The small molecule below binds the protein below.
Small molecule (SMILES): CC(=O)N[C@H]1[C@H](O[C@H]2[C@H](O)[C@@H](NC(C)=O)CO[C@@H]2CO)O[C@H](CO)[C@@H](O)[C@@H]1O

Sequence of chain 1.A:
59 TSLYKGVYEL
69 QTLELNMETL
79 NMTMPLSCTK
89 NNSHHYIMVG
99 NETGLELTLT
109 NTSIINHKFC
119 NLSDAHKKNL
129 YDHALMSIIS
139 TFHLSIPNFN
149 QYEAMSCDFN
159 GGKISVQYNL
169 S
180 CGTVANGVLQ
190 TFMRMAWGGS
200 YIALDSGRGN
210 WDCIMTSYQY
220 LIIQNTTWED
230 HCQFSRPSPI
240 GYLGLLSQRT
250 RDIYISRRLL

Binding-site contacts:
Ligand atom O7 contacts residue ASN99 of chain 1.A at 3.4 Å (h-bond).
Ligand atom O7 contacts residue GLU100 of chain 1.A at 3.2 Å (salt-bridge).
Ligand atom C7 contacts residue ASN99 of chain 1.A at 3.3 Å.
Ligand atom N2 contacts residue ASN99 of chain 1.A at 2.8 Å (h-bond).
Ligand atom C1 contacts residue ASN99 of chain 1.A at 1.4 Å.
Ligand atom C4 contacts residue ASN99 of chain 1.A at 4.3 Å.
Ligand atom O5 contacts residue ASN99 of chain 1.A at 2.5 Å (h-bond).
Ligand atom C7 contacts residue GLU100 of chain 1.A at 4.2 Å.
Ligand atom C2 contacts residue ASN99 of chain 1.A at 2.4 Å.
Ligand atom C5 contacts residue ASN99 of chain 1.A at 3.7 Å.
Ligand atom C8 contacts residue ASN99 of chain 1.A at 4.4 Å.
Ligand atom C3 contacts residue ASN99 of chain 1.A at 3.8 Å.